This small molecule binds to this protein.
Small molecule (SMILES): CC(=O)N[C@@H]1[C@@H](O)[C@H](O)[C@@H](CO)O[C@H]1O

Sequence of chain 1.B:
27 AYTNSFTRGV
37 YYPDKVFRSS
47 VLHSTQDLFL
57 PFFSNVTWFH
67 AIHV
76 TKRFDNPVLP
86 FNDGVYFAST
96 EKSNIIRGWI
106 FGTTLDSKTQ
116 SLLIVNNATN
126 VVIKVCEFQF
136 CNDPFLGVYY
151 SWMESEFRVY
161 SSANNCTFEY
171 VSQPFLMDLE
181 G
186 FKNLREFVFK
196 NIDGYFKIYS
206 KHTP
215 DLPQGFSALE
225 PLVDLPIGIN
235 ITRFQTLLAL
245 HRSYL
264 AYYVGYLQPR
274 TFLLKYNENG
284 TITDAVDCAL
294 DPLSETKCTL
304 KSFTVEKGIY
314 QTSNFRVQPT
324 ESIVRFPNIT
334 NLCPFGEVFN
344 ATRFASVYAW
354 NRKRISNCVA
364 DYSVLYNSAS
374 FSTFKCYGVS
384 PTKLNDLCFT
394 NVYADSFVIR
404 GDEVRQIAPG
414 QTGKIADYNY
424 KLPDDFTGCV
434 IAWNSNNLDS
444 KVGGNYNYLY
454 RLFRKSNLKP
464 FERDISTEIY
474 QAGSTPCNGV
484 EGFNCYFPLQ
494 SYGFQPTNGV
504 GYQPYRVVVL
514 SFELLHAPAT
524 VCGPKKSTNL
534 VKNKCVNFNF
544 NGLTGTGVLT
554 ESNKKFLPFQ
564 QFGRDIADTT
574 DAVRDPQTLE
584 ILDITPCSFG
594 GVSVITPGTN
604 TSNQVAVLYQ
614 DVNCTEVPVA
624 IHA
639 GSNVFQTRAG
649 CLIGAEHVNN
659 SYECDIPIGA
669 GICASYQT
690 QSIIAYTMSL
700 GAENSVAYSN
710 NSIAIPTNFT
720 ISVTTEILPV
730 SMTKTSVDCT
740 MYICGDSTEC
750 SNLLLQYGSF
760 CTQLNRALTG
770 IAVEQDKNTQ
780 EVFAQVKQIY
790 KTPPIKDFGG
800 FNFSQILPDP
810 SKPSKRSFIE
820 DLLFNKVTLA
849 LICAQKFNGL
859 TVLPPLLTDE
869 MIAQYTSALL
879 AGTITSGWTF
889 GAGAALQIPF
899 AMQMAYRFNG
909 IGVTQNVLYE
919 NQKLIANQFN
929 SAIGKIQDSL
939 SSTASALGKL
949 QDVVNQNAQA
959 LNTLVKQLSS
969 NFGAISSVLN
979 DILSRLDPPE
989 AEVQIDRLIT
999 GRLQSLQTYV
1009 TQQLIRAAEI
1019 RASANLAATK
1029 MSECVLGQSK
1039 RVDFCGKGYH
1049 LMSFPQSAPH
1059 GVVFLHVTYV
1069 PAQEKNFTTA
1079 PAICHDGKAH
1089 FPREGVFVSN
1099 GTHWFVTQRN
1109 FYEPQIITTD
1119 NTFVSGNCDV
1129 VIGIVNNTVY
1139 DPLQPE

Binding-site contacts:
Ligand atom C3 contacts residue ASN603 of chain 1.B at 3.8 Å.
Ligand atom O5 contacts residue ASN603 of chain 1.B at 2.3 Å (h-bond).
Ligand atom C5 contacts residue ASN603 of chain 1.B at 3.6 Å.
Ligand atom C8 contacts residue ASN603 of chain 1.B at 3.6 Å.
Ligand atom C4 contacts residue ASN603 of chain 1.B at 4.2 Å.
Ligand atom C8 contacts residue THR604 of chain 1.B at 3.2 Å.
Ligand atom N2 contacts residue ASN603 of chain 1.B at 2.5 Å (h-bond).
Ligand atom O7 contacts residue THR604 of chain 1.B at 3.0 Å (h-bond).
Ligand atom C7 contacts residue THR604 of chain 1.B at 3.1 Å.
Ligand atom N2 contacts residue THR604 of chain 1.B at 4.0 Å.
Ligand atom C2 contacts residue ASN603 of chain 1.B at 2.5 Å.
Ligand atom C1 contacts residue ASN603 of chain 1.B at 1.4 Å.
Ligand atom O7 contacts residue ASN603 of chain 1.B at 4.3 Å.
Ligand atom C7 contacts residue ASN603 of chain 1.B at 3.3 Å.